Sequence of chain 1.G:
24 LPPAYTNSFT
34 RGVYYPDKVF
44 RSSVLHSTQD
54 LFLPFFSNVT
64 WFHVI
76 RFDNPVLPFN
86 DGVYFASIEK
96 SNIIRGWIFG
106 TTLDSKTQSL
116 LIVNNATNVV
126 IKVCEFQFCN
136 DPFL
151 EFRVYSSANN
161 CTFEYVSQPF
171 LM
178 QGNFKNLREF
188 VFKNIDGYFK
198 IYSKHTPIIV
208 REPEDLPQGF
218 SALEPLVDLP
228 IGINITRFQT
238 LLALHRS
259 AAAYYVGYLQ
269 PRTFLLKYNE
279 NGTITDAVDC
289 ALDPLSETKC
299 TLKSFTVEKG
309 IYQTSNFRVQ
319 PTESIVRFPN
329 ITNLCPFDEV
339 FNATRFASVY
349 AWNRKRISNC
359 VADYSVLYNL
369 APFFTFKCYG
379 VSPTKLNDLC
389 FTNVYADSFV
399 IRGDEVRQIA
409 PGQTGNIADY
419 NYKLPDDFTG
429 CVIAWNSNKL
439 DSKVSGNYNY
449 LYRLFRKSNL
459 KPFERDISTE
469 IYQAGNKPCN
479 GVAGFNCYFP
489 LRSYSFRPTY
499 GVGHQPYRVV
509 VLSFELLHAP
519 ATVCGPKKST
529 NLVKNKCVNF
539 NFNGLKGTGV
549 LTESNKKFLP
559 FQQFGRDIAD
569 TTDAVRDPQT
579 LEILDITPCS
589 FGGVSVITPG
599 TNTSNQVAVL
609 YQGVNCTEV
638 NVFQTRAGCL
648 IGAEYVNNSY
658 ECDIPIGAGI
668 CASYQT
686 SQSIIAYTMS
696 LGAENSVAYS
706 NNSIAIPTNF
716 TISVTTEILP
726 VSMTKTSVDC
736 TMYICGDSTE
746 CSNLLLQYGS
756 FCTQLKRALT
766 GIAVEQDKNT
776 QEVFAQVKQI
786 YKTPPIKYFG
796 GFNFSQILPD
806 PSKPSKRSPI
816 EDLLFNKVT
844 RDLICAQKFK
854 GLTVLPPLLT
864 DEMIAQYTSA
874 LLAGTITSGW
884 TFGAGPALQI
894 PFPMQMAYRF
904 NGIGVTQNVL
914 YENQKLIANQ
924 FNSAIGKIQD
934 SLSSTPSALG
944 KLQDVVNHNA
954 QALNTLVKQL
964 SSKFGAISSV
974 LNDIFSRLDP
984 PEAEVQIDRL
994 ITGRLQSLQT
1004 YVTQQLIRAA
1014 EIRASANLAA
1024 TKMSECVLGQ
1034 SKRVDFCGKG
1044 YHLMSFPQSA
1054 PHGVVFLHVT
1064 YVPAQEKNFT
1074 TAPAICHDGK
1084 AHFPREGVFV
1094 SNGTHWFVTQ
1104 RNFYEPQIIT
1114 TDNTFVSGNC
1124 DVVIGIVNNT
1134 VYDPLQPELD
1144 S

Binding-site contacts:
Ligand atom C5 contacts residue ASN706 of chain 1.G at 3.6 Å.
Ligand atom C7 contacts residue SER705 of chain 1.G at 3.9 Å.
Ligand atom O7 contacts residue ASN706 of chain 1.G at 3.1 Å (h-bond).
Ligand atom C6 contacts residue TYR793 of chain 1.D at 4.3 Å (hydrophobic).
Ligand atom C1 contacts residue TYR793 of chain 1.D at 4.0 Å (hydrophobic).
Ligand atom O5 contacts residue ASN706 of chain 1.G at 2.4 Å (h-bond).
Ligand atom N2 contacts residue ASN706 of chain 1.G at 2.9 Å (h-bond).
Ligand atom C3 contacts residue ASN706 of chain 1.G at 3.8 Å.
Ligand atom O3 contacts residue ILE791 of chain 1.D at 3.9 Å.
Ligand atom O7 contacts residue SER705 of chain 1.G at 3.2 Å (h-bond).
Ligand atom C1 contacts residue ASN706 of chain 1.G at 1.4 Å.
Ligand atom C8 contacts residue TYR704 of chain 1.G at 4.0 Å (hydrophobic).
Ligand atom C8 contacts residue SER705 of chain 1.G at 4.0 Å.
Ligand atom C7 contacts residue ASN706 of chain 1.G at 3.4 Å.
Ligand atom C2 contacts residue ASN706 of chain 1.G at 2.5 Å.
Ligand atom C4 contacts residue ASN706 of chain 1.G at 4.2 Å.
Ligand atom C5 contacts residue TYR793 of chain 1.D at 3.6 Å (hydrophobic).
Ligand atom O4 contacts residue TYR793 of chain 1.D at 4.4 Å.
Ligand atom O5 contacts residue TYR793 of chain 1.D at 4.0 Å.
Ligand atom C3 contacts residue TYR793 of chain 1.D at 4.4 Å (hydrophobic).

The protein below binds the small molecule below.
Small molecule (SMILES): CC(=O)N[C@@H]1[C@@H](O)[C@H](O)[C@@H](CO)O[C@H]1O

Sequence of chain 1.D:
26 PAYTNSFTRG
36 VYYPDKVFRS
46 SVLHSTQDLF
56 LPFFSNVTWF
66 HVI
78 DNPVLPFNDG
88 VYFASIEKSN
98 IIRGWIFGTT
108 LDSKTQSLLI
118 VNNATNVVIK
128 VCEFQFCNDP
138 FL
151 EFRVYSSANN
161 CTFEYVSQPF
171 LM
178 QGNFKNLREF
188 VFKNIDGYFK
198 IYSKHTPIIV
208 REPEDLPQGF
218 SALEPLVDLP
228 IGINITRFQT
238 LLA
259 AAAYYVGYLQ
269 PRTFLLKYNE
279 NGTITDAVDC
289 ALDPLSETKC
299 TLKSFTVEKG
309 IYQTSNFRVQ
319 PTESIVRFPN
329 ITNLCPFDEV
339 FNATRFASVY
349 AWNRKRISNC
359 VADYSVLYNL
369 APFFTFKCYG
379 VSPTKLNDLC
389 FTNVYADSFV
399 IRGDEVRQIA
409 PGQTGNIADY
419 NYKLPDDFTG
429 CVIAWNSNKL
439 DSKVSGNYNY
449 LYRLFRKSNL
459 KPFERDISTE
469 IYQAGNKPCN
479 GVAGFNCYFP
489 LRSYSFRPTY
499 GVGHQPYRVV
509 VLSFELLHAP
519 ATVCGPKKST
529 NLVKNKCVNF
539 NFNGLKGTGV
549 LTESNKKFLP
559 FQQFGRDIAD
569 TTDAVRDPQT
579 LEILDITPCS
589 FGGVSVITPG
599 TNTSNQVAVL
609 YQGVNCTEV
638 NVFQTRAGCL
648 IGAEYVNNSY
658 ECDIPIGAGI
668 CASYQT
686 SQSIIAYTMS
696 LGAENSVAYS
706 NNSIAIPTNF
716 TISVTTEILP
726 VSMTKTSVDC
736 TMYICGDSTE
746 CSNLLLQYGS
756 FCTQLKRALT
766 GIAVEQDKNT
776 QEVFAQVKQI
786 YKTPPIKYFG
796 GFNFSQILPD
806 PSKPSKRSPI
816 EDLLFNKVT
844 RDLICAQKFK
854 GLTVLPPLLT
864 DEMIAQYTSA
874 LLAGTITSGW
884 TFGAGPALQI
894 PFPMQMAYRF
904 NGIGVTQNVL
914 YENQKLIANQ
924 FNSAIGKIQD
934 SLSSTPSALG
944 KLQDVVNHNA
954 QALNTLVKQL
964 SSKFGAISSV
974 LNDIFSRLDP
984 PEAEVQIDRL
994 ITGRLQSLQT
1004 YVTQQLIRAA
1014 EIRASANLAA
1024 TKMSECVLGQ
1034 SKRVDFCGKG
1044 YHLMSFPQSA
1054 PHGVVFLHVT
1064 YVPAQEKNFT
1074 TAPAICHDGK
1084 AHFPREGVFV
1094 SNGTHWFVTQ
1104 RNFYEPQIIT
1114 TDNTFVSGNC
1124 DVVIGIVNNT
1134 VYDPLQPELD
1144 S